Binding-site contacts:
Ligand atom N4 contacts residue THR22 of chain 1.BA at 3.8 Å.
Ligand atom N41 contacts residue GLY47 of chain 1.BA at 2.8 Å (h-bond).
Ligand atom C26 contacts residue SER118 of chain 1.V at 3.4 Å.
Ligand atom C27 contacts residue ALA27 of chain 1.BA at 3.6 Å (hydrophobic).
Ligand atom C46 contacts residue THR20 of chain 1.BA at 3.5 Å.
Ligand atom O48 contacts residue GLY47 of chain 1.BA at 2.8 Å (h-bond).
Ligand atom C39 contacts residue GLY47 of chain 1.BA at 3.5 Å.
Ligand atom O21 contacts residue THR22 of chain 1.BA at 3.5 Å.
Ligand atom C24 contacts residue THR20 of chain 1.BA at 3.7 Å.
Ligand atom C45 contacts residue ARG45 of chain 1.BA at 3.4 Å.
Ligand atom O21 contacts residue THR21 of chain 1.BA at 3.5 Å (h-bond).
Ligand atom O29 contacts residue ALA49 of chain 1.BA at 3.2 Å (h-bond).
Ligand atom C16 contacts residue SER48 of chain 1.BA at 3.7 Å.
Ligand atom C34 contacts residue SER48 of chain 1.BA at 3.7 Å.
Ligand atom C42 contacts residue GLY47 of chain 1.BA at 3.6 Å.
Ligand atom C27 contacts residue THR22 of chain 1.BA at 3.0 Å.
Ligand atom C44 contacts residue THR1 of chain 1.BA at 3.6 Å.
Ligand atom O60 contacts residue THR1 of chain 1.BA at 3.0 Å (h-bond).
Ligand atom C23 contacts residue THR21 of chain 1.BA at 3.5 Å.
Ligand atom O40 contacts residue THR21 of chain 1.BA at 3.2 Å (h-bond).
Ligand atom C59 contacts residue SER129 of chain 1.BA at 3.8 Å.
Ligand atom C59 contacts residue THR1 of chain 1.BA at 2.5 Å.
Ligand atom C58 contacts residue THR1 of chain 1.BA at 2.5 Å.
Ligand atom C42 contacts residue THR1 of chain 1.BA at 2.3 Å.
Ligand atom C28 contacts residue THR21 of chain 1.BA at 3.8 Å.
Ligand atom C43 contacts residue THR1 of chain 1.BA at 2.7 Å.
Ligand atom C58 contacts residue SER168 of chain 1.BA at 3.3 Å.
Ligand atom C51 contacts residue THR1 of chain 1.BA at 1.5 Å.
Ligand atom N41 contacts residue THR1 of chain 1.BA at 3.7 Å.
Ligand atom C26 contacts residue HIS114 of chain 1.V at 3.6 Å.
Ligand atom O48 contacts residue THR1 of chain 1.BA at 2.3 Å (h-bond).
Ligand atom C43 contacts residue GLY47 of chain 1.BA at 3.2 Å.
Ligand atom O48 contacts residue SER46 of chain 1.BA at 3.5 Å.
Ligand atom C8 contacts residue THR22 of chain 1.BA at 3.8 Å.
Ligand atom N30 contacts residue THR21 of chain 1.BA at 3.1 Å (h-bond).
Ligand atom C13 contacts residue HIS116 of chain 1.V at 3.7 Å.
Ligand atom C31 contacts residue GLY47 of chain 1.BA at 3.3 Å.
Ligand atom C47 contacts residue THR1 of chain 1.BA at 1.4 Å.
Ligand atom O40 contacts residue THR20 of chain 1.BA at 3.5 Å.
Ligand atom C34 contacts residue GLY47 of chain 1.BA at 3.5 Å.

Sequence of chain 1.V:
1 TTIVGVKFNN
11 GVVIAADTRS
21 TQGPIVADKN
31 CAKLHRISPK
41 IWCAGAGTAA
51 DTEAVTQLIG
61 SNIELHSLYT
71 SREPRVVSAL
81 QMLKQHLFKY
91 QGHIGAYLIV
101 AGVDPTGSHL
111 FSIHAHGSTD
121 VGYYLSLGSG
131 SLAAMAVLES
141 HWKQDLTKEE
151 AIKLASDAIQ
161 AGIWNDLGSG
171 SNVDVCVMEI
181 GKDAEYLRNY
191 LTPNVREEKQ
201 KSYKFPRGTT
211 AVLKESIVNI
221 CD

This protein binds this small molecule.
Small molecule (SMILES): CC(C)C[C@H](NC(=O)[C@H](CCc1ccccc1)NC(=O)CN1CCOCC1)C(=O)N[C@@H](Cc1ccccc1)C(=O)N[C@@H](CC(C)C)[C@@H](O)[C@H](C)CO

Sequence of chain 1.BA:
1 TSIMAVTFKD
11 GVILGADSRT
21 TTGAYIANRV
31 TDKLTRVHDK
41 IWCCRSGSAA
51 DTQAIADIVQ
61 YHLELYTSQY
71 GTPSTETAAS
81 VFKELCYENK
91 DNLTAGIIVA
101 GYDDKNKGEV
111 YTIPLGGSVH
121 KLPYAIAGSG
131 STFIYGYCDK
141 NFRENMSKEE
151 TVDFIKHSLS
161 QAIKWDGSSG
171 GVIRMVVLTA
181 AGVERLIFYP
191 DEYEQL